Sequence of chain 53.C:
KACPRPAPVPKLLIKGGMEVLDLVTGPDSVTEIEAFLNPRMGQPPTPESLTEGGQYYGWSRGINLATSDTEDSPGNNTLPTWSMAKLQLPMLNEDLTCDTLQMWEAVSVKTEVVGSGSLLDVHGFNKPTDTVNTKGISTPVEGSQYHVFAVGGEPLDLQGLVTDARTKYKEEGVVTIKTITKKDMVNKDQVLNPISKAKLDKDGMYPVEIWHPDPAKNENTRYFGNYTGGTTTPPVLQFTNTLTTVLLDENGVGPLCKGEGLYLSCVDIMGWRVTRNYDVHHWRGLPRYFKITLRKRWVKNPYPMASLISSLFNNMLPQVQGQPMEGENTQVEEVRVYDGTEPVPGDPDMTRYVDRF

The small molecule below binds the protein below.
Small molecule (SMILES): CC(=O)N[C@H]1[C@H]([C@H](O)[C@H](O)CO)O[C@@](O[C@H]2[C@@H](O)[C@@H](CO)O[C@@H](O[C@H]3[C@H](O)[C@@H](O)[C@H](O)O[C@@H]3CO)[C@@H]2O)(C(=O)O)C[C@@H]1O

Binding-site contacts:
Ligand atom C11 contacts residue TYR72 of chain 53.B at 3.5 Å (hydrophobic).
Ligand atom C4 contacts residue ARG77 of chain 53.B at 3.8 Å.
Ligand atom C3 contacts residue ARG77 of chain 53.B at 4.0 Å.
Ligand atom C1 contacts residue GLY78 of chain 53.B at 4.1 Å.
Ligand atom O1A contacts residue GLY78 of chain 53.B at 3.9 Å.
Ligand atom C4 contacts residue TYR72 of chain 53.B at 3.9 Å (hydrophobic).
Ligand atom C3 contacts residue GLY78 of chain 53.B at 3.8 Å.
Ligand atom C5 contacts residue ARG77 of chain 53.B at 4.2 Å.
Ligand atom O1B contacts residue ARG77 of chain 53.B at 2.7 Å (salt-bridge).
Ligand atom O4 contacts residue ASN80 of chain 53.B at 4.3 Å.
Ligand atom O4 contacts residue THR291 of chain 53.B at 3.3 Å.
Ligand atom O3 contacts residue ASN80 of chain 53.B at 3.9 Å.
Ligand atom C3 contacts residue VAL296 of chain 53.B at 3.5 Å (hydrophobic).
Ligand atom O1A contacts residue ARG77 of chain 53.B at 3.2 Å (salt-bridge).
Ligand atom O6 contacts residue ASN93 of chain 53.B at 3.5 Å (h-bond).
Ligand atom C1 contacts residue ARG77 of chain 53.B at 3.3 Å.
Ligand atom C4 contacts residue GLY78 of chain 53.B at 3.3 Å.
Ligand atom O3 contacts residue ARG77 of chain 53.B at 4.1 Å.
Ligand atom O3 contacts residue GLY78 of chain 53.B at 3.0 Å.
Ligand atom C2 contacts residue GLY78 of chain 53.B at 3.9 Å.
Ligand atom C4 contacts residue HIS298 of chain 53.B at 3.5 Å.
Ligand atom O4 contacts residue ILE79 of chain 53.B at 3.8 Å.
Ligand atom C6 contacts residue TYR72 of chain 53.B at 3.9 Å (hydrophobic).
Ligand atom O3 contacts residue VAL296 of chain 53.B at 3.9 Å.
Ligand atom C11 contacts residue ASP85 of chain 53.C at 3.7 Å.
Ligand atom N5 contacts residue TYR72 of chain 53.B at 2.8 Å (h-bond).
Ligand atom O1A contacts residue TYR72 of chain 53.B at 3.0 Å.
Ligand atom C1 contacts residue TYR72 of chain 53.B at 3.7 Å (hydrophobic).
Ligand atom C2 contacts residue VAL296 of chain 53.B at 4.3 Å (hydrophobic).
Ligand atom C5 contacts residue TYR72 of chain 53.B at 3.7 Å (hydrophobic).
Ligand atom O4 contacts residue GLY78 of chain 53.B at 3.1 Å.
Ligand atom C6 contacts residue ASN93 of chain 53.B at 3.2 Å.
Ligand atom O4 contacts residue HIS298 of chain 53.B at 3.1 Å (h-bond).
Ligand atom C3 contacts residue GLY78 of chain 53.B at 3.8 Å.
Ligand atom C3 contacts residue HIS298 of chain 53.B at 3.5 Å.
Ligand atom C10 contacts residue TYR72 of chain 53.B at 3.6 Å (hydrophobic).
Ligand atom C9 contacts residue ARG77 of chain 53.B at 3.5 Å.
Ligand atom O1B contacts residue TYR72 of chain 53.B at 3.8 Å.
Ligand atom C5 contacts residue ASN93 of chain 53.B at 4.0 Å.
Ligand atom O4 contacts residue VAL296 of chain 53.B at 4.2 Å.

Sequence of chain 53.B:
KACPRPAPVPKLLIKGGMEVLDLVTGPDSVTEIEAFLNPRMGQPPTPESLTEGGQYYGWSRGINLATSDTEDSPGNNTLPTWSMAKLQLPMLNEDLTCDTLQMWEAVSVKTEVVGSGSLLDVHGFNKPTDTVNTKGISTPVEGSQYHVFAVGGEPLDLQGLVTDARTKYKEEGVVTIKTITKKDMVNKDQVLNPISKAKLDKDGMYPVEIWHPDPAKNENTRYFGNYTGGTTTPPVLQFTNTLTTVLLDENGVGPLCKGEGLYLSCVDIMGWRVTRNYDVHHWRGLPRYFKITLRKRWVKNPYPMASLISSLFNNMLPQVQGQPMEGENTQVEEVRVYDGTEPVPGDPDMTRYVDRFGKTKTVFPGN